Sequence of chain 1.B:
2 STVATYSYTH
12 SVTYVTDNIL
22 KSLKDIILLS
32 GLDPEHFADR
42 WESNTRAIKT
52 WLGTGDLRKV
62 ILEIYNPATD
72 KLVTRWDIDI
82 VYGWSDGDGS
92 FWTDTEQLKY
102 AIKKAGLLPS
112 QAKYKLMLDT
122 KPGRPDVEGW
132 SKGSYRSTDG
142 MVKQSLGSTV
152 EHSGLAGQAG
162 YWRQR

The protein below binds the small molecule below.
Small molecule (SMILES): CSCC[C@H](NC(=O)[C@@H](NC(=O)[C@H](CCC(=O)O)NC(=O)[C@H](C)N)C(C)C)C(=O)N[C@@H](CCC(=O)O)C(=O)N[C@@H](Cc1ccccc1)C(=O)N[C@H](C=O)CC(N)=O

Binding-site contacts:
Ligand atom N contacts residue THR121 of chain 1.B at 2.9 Å (h-bond).
Ligand atom C contacts residue SER132 of chain 1.B at 3.5 Å.
Ligand atom N contacts residue SER132 of chain 1.B at 2.8 Å (h-bond).
Ligand atom N contacts residue GLY130 of chain 1.B at 2.4 Å (h-bond).
Ligand atom CZ contacts residue SER44 of chain 1.B at 3.3 Å.
Ligand atom CB contacts residue SER132 of chain 1.B at 3.5 Å.
Ligand atom O contacts residue SER132 of chain 1.B at 2.9 Å (h-bond).
Ligand atom CB contacts residue LEU119 of chain 1.B at 3.5 Å (hydrophobic).
Ligand atom CE1 contacts residue SER44 of chain 1.B at 3.6 Å.
Ligand atom CB contacts residue ARG59 of chain 1.B at 3.5 Å.
Ligand atom CA contacts residue THR121 of chain 1.B at 3.4 Å.
Ligand atom CA contacts residue LEU119 of chain 1.B at 3.5 Å (hydrophobic).
Ligand atom CG1 contacts residue GLY134 of chain 1.B at 3.4 Å.
Ligand atom O contacts residue MET118 of chain 1.B at 3.2 Å.
Ligand atom O contacts residue GLY134 of chain 1.B at 2.8 Å (h-bond).
Ligand atom C contacts residue TRP131 of chain 1.B at 3.4 Å (hydrophobic).
Ligand atom CG contacts residue SER132 of chain 1.B at 3.5 Å.
Ligand atom CE contacts residue TRP131 of chain 1.B at 3.5 Å (hydrophobic).
Ligand atom CB contacts residue ASP120 of chain 1.B at 3.2 Å.
Ligand atom O contacts residue TRP131 of chain 1.B at 3.3 Å.
Ligand atom CA contacts residue SER132 of chain 1.B at 3.2 Å.
Ligand atom O contacts residue LYS133 of chain 1.B at 3.5 Å.
Ligand atom CD1 contacts residue TRP131 of chain 1.B at 3.6 Å (hydrophobic).
Ligand atom CA contacts residue GLY130 of chain 1.B at 3.4 Å.
Ligand atom N contacts residue LEU119 of chain 1.B at 2.8 Å (h-bond).
Ligand atom C contacts residue THR121 of chain 1.B at 3.6 Å.
Ligand atom CE contacts residue SER132 of chain 1.B at 3.5 Å.
Ligand atom CG2 contacts residue TYR136 of chain 1.B at 3.6 Å (hydrophobic).
Ligand atom N contacts residue TRP131 of chain 1.B at 3.6 Å.
Ligand atom CB contacts residue TYR136 of chain 1.B at 3.5 Å (hydrophobic).
Ligand atom CD contacts residue GLY134 of chain 1.B at 3.6 Å.
Ligand atom CB contacts residue GLY130 of chain 1.B at 3.4 Å.
Ligand atom OE1 contacts residue LYS116 of chain 1.B at 2.5 Å (salt-bridge).
Ligand atom ND2 contacts residue SER132 of chain 1.B at 2.5 Å (h-bond).
Ligand atom CD1 contacts residue GLY130 of chain 1.B at 3.1 Å.
Ligand atom C contacts residue GLY130 of chain 1.B at 3.3 Å.
Ligand atom O contacts residue LEU119 of chain 1.B at 2.9 Å (h-bond).
Ligand atom CA contacts residue GLY130 of chain 1.B at 3.3 Å.
Ligand atom CB contacts residue THR121 of chain 1.B at 3.6 Å.
Ligand atom O contacts residue THR121 of chain 1.B at 3.0 Å (h-bond).